A protein and the small-molecule ligand that binds it are described below.
Small molecule (SMILES): OC[C@H]1O[C@@](CO)(O[C@H]2O[C@H](CO)[C@@H](O)[C@H](O)[C@H]2O)[C@@H](O)[C@@H]1O

Sequence of chain 1.C:
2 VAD

Binding-site contacts:
Ligand atom O4 contacts residue CF05 of chain 1.C at 4.0 Å.
Ligand atom O4 contacts residue ASP210 of chain 1.A at 3.5 Å (salt-bridge).
Ligand atom C4 contacts residue HIS211 of chain 1.A at 4.0 Å.
Ligand atom C4 contacts residue ASP4 of chain 1.C at 3.9 Å.
Ligand atom O4 contacts residue GLU231 of chain 1.A at 3.4 Å (salt-bridge).
Ligand atom O4 contacts residue HIS211 of chain 1.A at 3.3 Å (h-bond).
Ligand atom C3 contacts residue TRP116 of chain 1.A at 4.4 Å (hydrophobic).
Ligand atom O1 contacts residue TRP116 of chain 1.A at 4.5 Å.
Ligand atom C4 contacts residue GLU231 of chain 1.A at 4.2 Å.
Ligand atom C3 contacts residue ASP4 of chain 1.C at 3.8 Å.
Ligand atom C5 contacts residue ASP4 of chain 1.C at 4.4 Å.
Ligand atom C1 contacts residue TRP116 of chain 1.A at 3.6 Å (hydrophobic).
Ligand atom C4 contacts residue TRP244 of chain 1.A at 4.0 Å (hydrophobic).
Ligand atom O3 contacts residue TRP116 of chain 1.A at 4.2 Å.
Ligand atom C6 contacts residue TRP244 of chain 1.A at 4.1 Å (hydrophobic).
Ligand atom O3 contacts residue GLU231 of chain 1.A at 3.6 Å (salt-bridge).
Ligand atom C3 contacts residue HIS211 of chain 1.A at 4.4 Å.
Ligand atom O4 contacts residue TRP244 of chain 1.A at 3.6 Å.
Ligand atom O4 contacts residue ASP4 of chain 1.C at 3.0 Å (salt-bridge).
Ligand atom O3 contacts residue HIS211 of chain 1.A at 3.7 Å.
Ligand atom C6 contacts residue TRP244 of chain 1.A at 4.3 Å (hydrophobic).
Ligand atom O3 contacts residue TRP244 of chain 1.A at 3.7 Å.
Ligand atom C5 contacts residue TRP244 of chain 1.A at 3.9 Å (hydrophobic).
Ligand atom C3 contacts residue GLU231 of chain 1.A at 3.8 Å.
Ligand atom O6 contacts residue TRP244 of chain 1.A at 4.2 Å.

Sequence of chain 1.A:
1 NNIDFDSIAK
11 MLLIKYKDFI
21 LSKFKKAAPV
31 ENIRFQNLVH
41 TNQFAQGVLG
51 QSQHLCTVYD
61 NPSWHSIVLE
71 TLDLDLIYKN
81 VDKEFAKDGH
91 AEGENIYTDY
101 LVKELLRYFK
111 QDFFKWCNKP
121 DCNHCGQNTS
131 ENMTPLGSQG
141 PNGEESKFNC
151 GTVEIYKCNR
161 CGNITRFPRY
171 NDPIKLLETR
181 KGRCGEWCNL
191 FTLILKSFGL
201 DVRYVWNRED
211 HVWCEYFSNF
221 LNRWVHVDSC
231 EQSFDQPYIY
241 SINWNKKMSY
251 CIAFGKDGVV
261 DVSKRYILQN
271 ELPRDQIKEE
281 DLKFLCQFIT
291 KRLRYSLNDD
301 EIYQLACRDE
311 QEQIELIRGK